Binding-site contacts:
Ligand atom C33 contacts residue CYS149 of chain 1.A at 3.7 Å (hydrophobic).
Ligand atom C18 contacts residue ALA82 of chain 1.A at 3.4 Å (hydrophobic).
Ligand atom C22 contacts residue ALA82 of chain 1.A at 3.9 Å (hydrophobic).
Ligand atom N31 contacts residue ASP150 of chain 1.A at 3.1 Å (salt-bridge).
Ligand atom C27 contacts residue LEU138 of chain 1.A at 3.9 Å (hydrophobic).
Ligand atom O9 contacts residue ASN89 of chain 1.A at 3.3 Å.
Ligand atom N29 contacts residue LEU138 of chain 1.A at 3.7 Å.
Ligand atom C5 contacts residue VAL17 of chain 1.A at 3.5 Å (hydrophobic).
Ligand atom S26 contacts residue MET79 of chain 1.A at 3.7 Å.
Ligand atom O34 contacts residue LYS38 of chain 1.A at 3.4 Å (salt-bridge).
Ligand atom C14 contacts residue ARG19 of chain 1.A at 3.8 Å.
Ligand atom C11 contacts residue GLY85 of chain 1.A at 3.9 Å.
Ligand atom C15 contacts residue ARG19 of chain 1.A at 3.9 Å.
Ligand atom C22 contacts residue LEU138 of chain 1.A at 3.8 Å (hydrophobic).
Ligand atom O23 contacts residue TYR81 of chain 1.A at 3.8 Å.
Ligand atom C25 contacts residue LEU138 of chain 1.A at 3.6 Å (hydrophobic).
Ligand atom O9 contacts residue SER86 of chain 1.A at 3.3 Å (h-bond).
Ligand atom C17 contacts residue ALA82 of chain 1.A at 3.8 Å (hydrophobic).
Ligand atom O34 contacts residue ASP150 of chain 1.A at 4.0 Å.
Ligand atom C28 contacts residue LEU138 of chain 1.A at 3.8 Å (hydrophobic).
Ligand atom N20 contacts residue LEU138 of chain 1.A at 3.7 Å.
Ligand atom C17 contacts residue GLY85 of chain 1.A at 3.8 Å.
Ligand atom C4 contacts residue VAL17 of chain 1.A at 3.7 Å (hydrophobic).
Ligand atom C30 contacts residue ASP150 of chain 1.A at 3.6 Å.
Ligand atom S26 contacts residue GLU80 of chain 1.A at 3.8 Å.
Ligand atom C16 contacts residue GLY85 of chain 1.A at 3.6 Å.
Ligand atom N3 contacts residue VAL17 of chain 1.A at 3.7 Å.
Ligand atom C30 contacts residue VAL25 of chain 1.A at 3.8 Å (hydrophobic).
Ligand atom C24 contacts residue LEU138 of chain 1.A at 3.6 Å (hydrophobic).
Ligand atom C2 contacts residue VAL17 of chain 1.A at 3.4 Å (hydrophobic).
Ligand atom C25 contacts residue ALA36 of chain 1.A at 3.9 Å (hydrophobic).
Ligand atom N29 contacts residue VAL25 of chain 1.A at 3.8 Å.
Ligand atom O34 contacts residue MET79 of chain 1.A at 3.9 Å.
Ligand atom C10 contacts residue GLY85 of chain 1.A at 3.7 Å.
Ligand atom O23 contacts residue ALA82 of chain 1.A at 2.9 Å (h-bond).
Ligand atom S26 contacts residue LEU138 of chain 1.A at 3.8 Å.
Ligand atom O9 contacts residue GLY85 of chain 1.A at 3.9 Å.
Ligand atom C25 contacts residue GLU80 of chain 1.A at 3.3 Å.
Ligand atom O34 contacts residue CYS149 of chain 1.A at 3.6 Å.
Ligand atom N31 contacts residue CYS149 of chain 1.A at 3.6 Å.

The small molecule below binds the protein below.
Small molecule (SMILES): CC(C)Oc1c(NC(=O)c2csc3c(=O)[nH]cnc23)cccc1C(=O)N1CCN(C)CC1

Sequence of chain 1.A:
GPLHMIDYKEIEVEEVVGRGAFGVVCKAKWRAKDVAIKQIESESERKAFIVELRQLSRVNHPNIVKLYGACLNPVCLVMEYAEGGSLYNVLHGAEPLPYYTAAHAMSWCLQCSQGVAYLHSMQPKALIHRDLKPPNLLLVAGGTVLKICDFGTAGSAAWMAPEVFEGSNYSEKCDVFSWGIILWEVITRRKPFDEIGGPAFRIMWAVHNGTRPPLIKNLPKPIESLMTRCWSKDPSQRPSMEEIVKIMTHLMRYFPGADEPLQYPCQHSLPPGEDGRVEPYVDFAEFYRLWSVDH